A small-molecule ligand and the protein it binds are described below.
Small molecule (SMILES): CC(=O)N[C@@H]1[C@@H](O)[C@H](O)[C@@H](CO)O[C@H]1O

Binding-site contacts:
Ligand atom N2 contacts residue ASN160 of chain 1.B at 3.3 Å (h-bond).
Ligand atom C5 contacts residue ASN160 of chain 1.B at 3.6 Å.
Ligand atom C3 contacts residue ASN160 of chain 1.B at 3.7 Å.
Ligand atom O6 contacts residue THR162 of chain 1.B at 3.9 Å.
Ligand atom C1 contacts residue ASN163 of chain 1.B at 4.2 Å.
Ligand atom O5 contacts residue ASN160 of chain 1.B at 2.4 Å (h-bond).
Ligand atom C2 contacts residue ASN160 of chain 1.B at 2.4 Å.
Ligand atom C1 contacts residue ASN160 of chain 1.B at 1.4 Å.
Ligand atom C4 contacts residue ASN160 of chain 1.B at 4.3 Å.
Ligand atom O6 contacts residue ASN163 of chain 1.B at 3.6 Å.
Ligand atom C7 contacts residue ASN160 of chain 1.B at 3.9 Å.
Ligand atom O7 contacts residue ASN160 of chain 1.B at 3.9 Å.
Ligand atom C6 contacts residue THR162 of chain 1.B at 4.3 Å.
Ligand atom O3 contacts residue ASN160 of chain 1.B at 4.1 Å.
Ligand atom O5 contacts residue THR162 of chain 1.B at 4.4 Å.
Ligand atom C1 contacts residue THR162 of chain 1.B at 4.1 Å.
Ligand atom O5 contacts residue ASN163 of chain 1.B at 3.9 Å.
Ligand atom C5 contacts residue THR162 of chain 1.B at 3.9 Å.

Sequence of chain 1.B:
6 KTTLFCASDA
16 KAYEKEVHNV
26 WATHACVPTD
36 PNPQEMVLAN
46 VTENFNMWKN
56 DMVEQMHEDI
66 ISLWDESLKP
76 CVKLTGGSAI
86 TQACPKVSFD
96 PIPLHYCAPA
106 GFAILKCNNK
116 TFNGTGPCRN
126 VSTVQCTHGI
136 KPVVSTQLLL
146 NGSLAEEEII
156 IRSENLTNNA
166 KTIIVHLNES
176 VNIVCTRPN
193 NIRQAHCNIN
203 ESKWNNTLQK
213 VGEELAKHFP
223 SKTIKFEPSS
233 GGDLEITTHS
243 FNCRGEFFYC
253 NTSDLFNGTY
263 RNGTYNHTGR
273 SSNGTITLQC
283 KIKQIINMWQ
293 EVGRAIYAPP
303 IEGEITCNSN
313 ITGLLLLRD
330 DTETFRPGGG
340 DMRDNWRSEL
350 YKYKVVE